Binding-site contacts:
Ligand atom CD contacts residue PRO64 of chain 1.B at 3.5 Å (hydrophobic).
Ligand atom O contacts residue CYS197 of chain 1.B at 4.0 Å.
Ligand atom CA contacts residue SER34 of chain 1.B at 4.1 Å.
Ligand atom CB contacts residue VAL162 of chain 1.B at 4.1 Å (hydrophobic).
Ligand atom C contacts residue ASN97 of chain 1.B at 3.7 Å.
Ligand atom CB contacts residue CYS197 of chain 1.B at 3.7 Å (hydrophobic).
Ligand atom O contacts residue ASN97 of chain 1.B at 3.9 Å.
Ligand atom OXT contacts residue CYS197 of chain 1.B at 3.5 Å.
Ligand atom N contacts residue CYS96 of chain 1.B at 3.3 Å (h-bond).
Ligand atom CA contacts residue CYS96 of chain 1.B at 3.5 Å (hydrophobic).
Ligand atom CD contacts residue TYR65 of chain 1.B at 3.4 Å (hydrophobic).
Ligand atom C contacts residue CYS96 of chain 1.B at 3.6 Å (hydrophobic).
Ligand atom CD contacts residue GLY66 of chain 1.B at 3.8 Å.
Ligand atom O contacts residue THR98 of chain 1.B at 2.7 Å (h-bond).
Ligand atom C contacts residue CYS197 of chain 1.B at 3.8 Å (hydrophobic).
Ligand atom OE2 contacts residue GLY66 of chain 1.B at 2.9 Å (h-bond).
Ligand atom OE2 contacts residue THR137 of chain 1.B at 3.8 Å.
Ligand atom CG contacts residue HIS199 of chain 1.B at 4.0 Å.
Ligand atom OXT contacts residue ASN97 of chain 1.B at 3.0 Å (h-bond).
Ligand atom OE1 contacts residue PRO64 of chain 1.B at 3.4 Å.
Ligand atom OE2 contacts residue PRO64 of chain 1.B at 3.4 Å.
Ligand atom CB contacts residue HIS199 of chain 1.B at 4.1 Å.
Ligand atom CA contacts residue THR198 of chain 1.B at 3.6 Å.
Ligand atom CB contacts residue THR198 of chain 1.B at 3.8 Å.
Ligand atom CD contacts residue SER34 of chain 1.B at 3.5 Å.
Ligand atom N contacts residue THR198 of chain 1.B at 3.0 Å (h-bond).
Ligand atom C contacts residue THR98 of chain 1.B at 3.7 Å.
Ligand atom N contacts residue SER34 of chain 1.B at 3.5 Å (h-bond).
Ligand atom O contacts residue CYS96 of chain 1.B at 4.0 Å.
Ligand atom OE1 contacts residue TYR65 of chain 1.B at 2.7 Å (h-bond).
Ligand atom OXT contacts residue THR198 of chain 1.B at 2.9 Å (h-bond).
Ligand atom OXT contacts residue THR98 of chain 1.B at 4.0 Å.
Ligand atom C contacts residue THR198 of chain 1.B at 3.8 Å.
Ligand atom N contacts residue ASP33 of chain 1.B at 2.9 Å (salt-bridge).
Ligand atom OXT contacts residue CYS96 of chain 1.B at 3.9 Å.
Ligand atom OE2 contacts residue TYR65 of chain 1.B at 3.4 Å (h-bond).
Ligand atom OE1 contacts residue SER34 of chain 1.B at 2.6 Å (h-bond).
Ligand atom OE1 contacts residue GLY66 of chain 1.B at 3.9 Å.
Ligand atom CG contacts residue SER34 of chain 1.B at 3.6 Å.
Ligand atom O contacts residue THR137 of chain 1.B at 3.5 Å.

Sequence of chain 1.B:
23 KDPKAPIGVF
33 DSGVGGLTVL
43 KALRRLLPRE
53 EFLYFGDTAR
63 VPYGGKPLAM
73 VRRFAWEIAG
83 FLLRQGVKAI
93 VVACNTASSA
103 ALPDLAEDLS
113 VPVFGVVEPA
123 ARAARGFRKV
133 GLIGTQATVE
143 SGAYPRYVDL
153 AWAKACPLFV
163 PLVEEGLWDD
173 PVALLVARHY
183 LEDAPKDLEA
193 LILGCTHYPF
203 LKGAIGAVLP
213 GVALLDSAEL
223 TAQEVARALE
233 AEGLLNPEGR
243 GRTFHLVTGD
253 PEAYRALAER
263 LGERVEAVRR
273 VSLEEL

The protein below binds the small molecule below.
Small molecule (SMILES): N[C@H](CCC(=O)O)C(=O)O